The small molecule below binds the protein below.
Small molecule (SMILES): CC(C)(C)C[C@@H]1N[C@@H](C(=O)NCC[C@H](O)CO)[C@H](c2cccc(Cl)c2)[C@@]1(C#N)c1ccc(Cl)cc1

Sequence of chain 1.A:
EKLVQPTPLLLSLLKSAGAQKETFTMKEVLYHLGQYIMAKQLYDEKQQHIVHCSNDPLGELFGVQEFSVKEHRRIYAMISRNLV

Binding-site contacts:
Ligand atom CL2 contacts residue ILE75 of chain 1.A at 3.7 Å.
Ligand atom C10 contacts residue VAL69 of chain 1.A at 3.7 Å (hydrophobic).
Ligand atom C35 contacts residue GLY34 of chain 1.A at 3.8 Å.
Ligand atom C10 contacts residue HIS72 of chain 1.A at 3.8 Å.
Ligand atom C43 contacts residue MET38 of chain 1.A at 3.6 Å (hydrophobic).
Ligand atom N11 contacts residue VAL69 of chain 1.A at 3.8 Å.
Ligand atom C21 contacts residue HIS72 of chain 1.A at 3.5 Å.
Ligand atom C24 contacts residue HIS72 of chain 1.A at 3.6 Å.
Ligand atom CL3 contacts residue PHE62 of chain 1.A at 3.7 Å.
Ligand atom C43 contacts residue GLY34 of chain 1.A at 3.8 Å.
Ligand atom CL2 contacts residue TYR76 of chain 1.A at 3.6 Å.
Ligand atom C35 contacts residue LEU30 of chain 1.A at 3.5 Å (hydrophobic).
Ligand atom C12 contacts residue VAL69 of chain 1.A at 3.6 Å (hydrophobic).
Ligand atom C33 contacts residue PHE67 of chain 1.A at 3.9 Å (hydrophobic).
Ligand atom C32 contacts residue VAL69 of chain 1.A at 3.7 Å (hydrophobic).
Ligand atom O10 contacts residue HIS72 of chain 1.A at 2.7 Å (h-bond).
Ligand atom O10 contacts residue VAL69 of chain 1.A at 3.3 Å (h-bond).
Ligand atom CL3 contacts residue PHE67 of chain 1.A at 3.8 Å.
Ligand atom C15 contacts residue LYS70 of chain 1.A at 3.6 Å.
Ligand atom O14 contacts residue LYS70 of chain 1.A at 3.5 Å.
Ligand atom C14 contacts residue LYS70 of chain 1.A at 3.2 Å.
Ligand atom C23 contacts residue LEU30 of chain 1.A at 3.9 Å (hydrophobic).
Ligand atom CL2 contacts residue LEU30 of chain 1.A at 3.7 Å.
Ligand atom C26 contacts residue HIS72 of chain 1.A at 3.8 Å.
Ligand atom CL3 contacts residue ILE37 of chain 1.A at 3.8 Å.
Ligand atom C23 contacts residue HIS72 of chain 1.A at 3.6 Å.
Ligand atom C33 contacts residue ILE75 of chain 1.A at 3.6 Å (hydrophobic).
Ligand atom C35 contacts residue LEU33 of chain 1.A at 3.8 Å (hydrophobic).
Ligand atom C41 contacts residue GLY34 of chain 1.A at 3.9 Å.
Ligand atom C22 contacts residue VAL69 of chain 1.A at 3.9 Å (hydrophobic).
Ligand atom C36 contacts residue LEU30 of chain 1.A at 3.3 Å (hydrophobic).
Ligand atom C24 contacts residue LEU30 of chain 1.A at 3.5 Å (hydrophobic).
Ligand atom CL2 contacts residue HIS72 of chain 1.A at 3.6 Å.
Ligand atom C2 contacts residue VAL69 of chain 1.A at 3.7 Å (hydrophobic).
Ligand atom C22 contacts residue HIS72 of chain 1.A at 3.3 Å.
Ligand atom C25 contacts residue HIS72 of chain 1.A at 3.6 Å.
Ligand atom C32 contacts residue ILE75 of chain 1.A at 3.9 Å (hydrophobic).
Ligand atom C34 contacts residue ILE37 of chain 1.A at 3.6 Å (hydrophobic).
Ligand atom C33 contacts residue ILE37 of chain 1.A at 3.8 Å (hydrophobic).
Ligand atom CL3 contacts residue ILE75 of chain 1.A at 4.0 Å.